Sequence of chain 1.A:
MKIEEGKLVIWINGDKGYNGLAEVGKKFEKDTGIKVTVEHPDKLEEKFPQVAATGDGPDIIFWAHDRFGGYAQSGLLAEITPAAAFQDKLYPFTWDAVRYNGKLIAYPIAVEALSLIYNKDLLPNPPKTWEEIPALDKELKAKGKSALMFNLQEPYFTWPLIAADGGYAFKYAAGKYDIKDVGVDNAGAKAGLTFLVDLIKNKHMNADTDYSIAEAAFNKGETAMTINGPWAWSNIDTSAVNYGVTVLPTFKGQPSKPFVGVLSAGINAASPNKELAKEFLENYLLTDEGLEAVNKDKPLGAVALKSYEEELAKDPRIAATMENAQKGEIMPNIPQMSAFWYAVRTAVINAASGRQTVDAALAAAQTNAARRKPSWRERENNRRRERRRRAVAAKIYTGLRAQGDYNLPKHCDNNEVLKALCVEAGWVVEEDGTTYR

This small molecule binds to this protein.
Small molecule (SMILES): OC[C@H]1O[C@H](O[C@H]2[C@H](O)[C@@H](O)[C@@H](O)O[C@@H]2CO)[C@H](O)[C@@H](O)[C@@H]1O

Binding-site contacts:
Ligand atom O2 contacts residue LYS16 of chain 1.A at 2.5 Å (salt-bridge).
Ligand atom O6 contacts residue PRO155 of chain 1.A at 3.3 Å.
Ligand atom O6 contacts residue GLU154 of chain 1.A at 2.8 Å (salt-bridge).
Ligand atom O3 contacts residue TRP341 of chain 1.A at 3.9 Å.
Ligand atom O3 contacts residue TRP63 of chain 1.A at 3.4 Å (h-bond).
Ligand atom C5 contacts residue GLU154 of chain 1.A at 4.0 Å.
Ligand atom O6 contacts residue TYR156 of chain 1.A at 3.0 Å (h-bond).
Ligand atom C2 contacts residue ASP66 of chain 1.A at 3.5 Å.
Ligand atom C1 contacts residue LYS16 of chain 1.A at 3.7 Å.
Ligand atom O2 contacts residue TRP63 of chain 1.A at 3.5 Å (h-bond).
Ligand atom C1 contacts residue ASP15 of chain 1.A at 3.7 Å.
Ligand atom C2 contacts residue LYS16 of chain 1.A at 3.6 Å.
Ligand atom C4 contacts residue TRP341 of chain 1.A at 3.6 Å (hydrophobic).
Ligand atom C4 contacts residue TYR156 of chain 1.A at 3.9 Å (hydrophobic).
Ligand atom O2 contacts residue ASP66 of chain 1.A at 2.6 Å (salt-bridge).
Ligand atom C3 contacts residue TRP63 of chain 1.A at 3.6 Å (hydrophobic).
Ligand atom O3 contacts residue ASP66 of chain 1.A at 2.7 Å (salt-bridge).
Ligand atom O1 contacts residue LYS16 of chain 1.A at 3.2 Å (salt-bridge).
Ligand atom C6 contacts residue PHE157 of chain 1.A at 4.0 Å (hydrophobic).
Ligand atom O1 contacts residue ASP15 of chain 1.A at 2.8 Å (salt-bridge).
Ligand atom C6 contacts residue TRP341 of chain 1.A at 3.8 Å (hydrophobic).
Ligand atom C2 contacts residue GLU112 of chain 1.A at 3.4 Å.
Ligand atom C6 contacts residue PRO155 of chain 1.A at 3.8 Å (hydrophobic).
Ligand atom O2 contacts residue ALA64 of chain 1.A at 3.3 Å.
Ligand atom O4 contacts residue TRP341 of chain 1.A at 4.0 Å.
Ligand atom O3 contacts residue ALA64 of chain 1.A at 3.3 Å.
Ligand atom O5 contacts residue TYR156 of chain 1.A at 3.2 Å.
Ligand atom C6 contacts residue GLU154 of chain 1.A at 3.3 Å.
Ligand atom C1 contacts residue TYR156 of chain 1.A at 3.6 Å (hydrophobic).
Ligand atom C5 contacts residue TYR156 of chain 1.A at 4.0 Å (hydrophobic).
Ligand atom O3 contacts residue ARG67 of chain 1.A at 3.5 Å.
Ligand atom C2 contacts residue TRP341 of chain 1.A at 4.0 Å (hydrophobic).
Ligand atom C6 contacts residue TYR156 of chain 1.A at 3.8 Å (hydrophobic).
Ligand atom O2 contacts residue GLU112 of chain 1.A at 2.8 Å (salt-bridge).
Ligand atom O6 contacts residue PHE157 of chain 1.A at 3.9 Å.
Ligand atom C3 contacts residue ASP66 of chain 1.A at 3.6 Å.
Ligand atom O3 contacts residue GLU112 of chain 1.A at 3.7 Å.
Ligand atom C2 contacts residue TRP231 of chain 1.A at 3.9 Å (hydrophobic).
Ligand atom C1 contacts residue TRP231 of chain 1.A at 3.7 Å (hydrophobic).
Ligand atom O1 contacts residue ASN13 of chain 1.A at 3.6 Å (h-bond).